Sequence of chain 1.A:
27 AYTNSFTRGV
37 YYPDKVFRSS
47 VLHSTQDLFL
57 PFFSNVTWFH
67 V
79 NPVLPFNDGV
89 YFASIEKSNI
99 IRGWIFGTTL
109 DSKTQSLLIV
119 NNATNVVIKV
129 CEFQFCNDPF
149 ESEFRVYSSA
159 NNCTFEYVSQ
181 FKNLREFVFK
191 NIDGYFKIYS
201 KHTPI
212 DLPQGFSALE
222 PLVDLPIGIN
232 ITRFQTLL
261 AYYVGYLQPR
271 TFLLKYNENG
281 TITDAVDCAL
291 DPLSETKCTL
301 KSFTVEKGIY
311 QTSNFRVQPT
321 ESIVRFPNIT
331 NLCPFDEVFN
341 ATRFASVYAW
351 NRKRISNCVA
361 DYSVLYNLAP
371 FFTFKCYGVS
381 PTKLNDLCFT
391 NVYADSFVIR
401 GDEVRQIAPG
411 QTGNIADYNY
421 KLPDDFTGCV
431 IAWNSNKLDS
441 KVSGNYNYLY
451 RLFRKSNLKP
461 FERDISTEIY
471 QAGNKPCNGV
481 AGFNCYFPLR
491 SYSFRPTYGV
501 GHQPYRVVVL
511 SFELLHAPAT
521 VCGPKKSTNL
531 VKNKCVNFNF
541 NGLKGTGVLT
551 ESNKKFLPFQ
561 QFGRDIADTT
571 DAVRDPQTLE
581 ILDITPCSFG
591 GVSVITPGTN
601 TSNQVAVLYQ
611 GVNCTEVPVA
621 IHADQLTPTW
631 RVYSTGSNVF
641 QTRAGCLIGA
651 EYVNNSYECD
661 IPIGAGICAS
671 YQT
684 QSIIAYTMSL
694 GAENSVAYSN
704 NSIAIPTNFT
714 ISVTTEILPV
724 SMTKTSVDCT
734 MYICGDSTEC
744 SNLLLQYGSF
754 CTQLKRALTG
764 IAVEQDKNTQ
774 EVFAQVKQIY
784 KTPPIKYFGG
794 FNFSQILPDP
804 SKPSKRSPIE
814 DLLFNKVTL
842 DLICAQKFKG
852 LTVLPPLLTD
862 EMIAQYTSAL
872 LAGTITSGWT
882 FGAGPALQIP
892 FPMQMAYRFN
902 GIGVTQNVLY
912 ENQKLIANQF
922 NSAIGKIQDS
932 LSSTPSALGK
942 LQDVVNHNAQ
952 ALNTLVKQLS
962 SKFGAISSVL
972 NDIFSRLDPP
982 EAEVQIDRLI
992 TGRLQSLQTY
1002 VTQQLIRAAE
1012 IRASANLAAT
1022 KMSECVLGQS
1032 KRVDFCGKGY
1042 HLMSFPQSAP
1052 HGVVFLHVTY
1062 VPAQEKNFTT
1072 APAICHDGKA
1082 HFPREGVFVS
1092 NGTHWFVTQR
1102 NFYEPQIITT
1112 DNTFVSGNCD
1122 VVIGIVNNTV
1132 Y

A protein and the small-molecule ligand that binds it are described below.
Small molecule (SMILES): CC(=O)N[C@@H]1[C@@H](O)[C@H](O)[C@@H](CO)O[C@H]1O

Binding-site contacts:
Ligand atom N2 contacts residue ASN703 of chain 1.A at 2.8 Å (h-bond).
Ligand atom C7 contacts residue ASN703 of chain 1.A at 4.1 Å.
Ligand atom O5 contacts residue ASN703 of chain 1.A at 2.4 Å (h-bond).
Ligand atom C7 contacts residue TYR790 of chain 1.D at 3.6 Å (hydrophobic).
Ligand atom C5 contacts residue ASN703 of chain 1.A at 3.7 Å.
Ligand atom O7 contacts residue TYR790 of chain 1.D at 3.5 Å.
Ligand atom C2 contacts residue TYR790 of chain 1.D at 3.8 Å (hydrophobic).
Ligand atom N2 contacts residue TYR790 of chain 1.D at 3.9 Å.
Ligand atom C8 contacts residue TYR790 of chain 1.D at 4.1 Å (hydrophobic).
Ligand atom C4 contacts residue ASN703 of chain 1.A at 4.2 Å.
Ligand atom C1 contacts residue ASN703 of chain 1.A at 1.4 Å.
Ligand atom O6 contacts residue ILE788 of chain 1.D at 3.8 Å.
Ligand atom C2 contacts residue ASN703 of chain 1.A at 2.4 Å.
Ligand atom C3 contacts residue ASN703 of chain 1.A at 3.8 Å.

Sequence of chain 1.D:
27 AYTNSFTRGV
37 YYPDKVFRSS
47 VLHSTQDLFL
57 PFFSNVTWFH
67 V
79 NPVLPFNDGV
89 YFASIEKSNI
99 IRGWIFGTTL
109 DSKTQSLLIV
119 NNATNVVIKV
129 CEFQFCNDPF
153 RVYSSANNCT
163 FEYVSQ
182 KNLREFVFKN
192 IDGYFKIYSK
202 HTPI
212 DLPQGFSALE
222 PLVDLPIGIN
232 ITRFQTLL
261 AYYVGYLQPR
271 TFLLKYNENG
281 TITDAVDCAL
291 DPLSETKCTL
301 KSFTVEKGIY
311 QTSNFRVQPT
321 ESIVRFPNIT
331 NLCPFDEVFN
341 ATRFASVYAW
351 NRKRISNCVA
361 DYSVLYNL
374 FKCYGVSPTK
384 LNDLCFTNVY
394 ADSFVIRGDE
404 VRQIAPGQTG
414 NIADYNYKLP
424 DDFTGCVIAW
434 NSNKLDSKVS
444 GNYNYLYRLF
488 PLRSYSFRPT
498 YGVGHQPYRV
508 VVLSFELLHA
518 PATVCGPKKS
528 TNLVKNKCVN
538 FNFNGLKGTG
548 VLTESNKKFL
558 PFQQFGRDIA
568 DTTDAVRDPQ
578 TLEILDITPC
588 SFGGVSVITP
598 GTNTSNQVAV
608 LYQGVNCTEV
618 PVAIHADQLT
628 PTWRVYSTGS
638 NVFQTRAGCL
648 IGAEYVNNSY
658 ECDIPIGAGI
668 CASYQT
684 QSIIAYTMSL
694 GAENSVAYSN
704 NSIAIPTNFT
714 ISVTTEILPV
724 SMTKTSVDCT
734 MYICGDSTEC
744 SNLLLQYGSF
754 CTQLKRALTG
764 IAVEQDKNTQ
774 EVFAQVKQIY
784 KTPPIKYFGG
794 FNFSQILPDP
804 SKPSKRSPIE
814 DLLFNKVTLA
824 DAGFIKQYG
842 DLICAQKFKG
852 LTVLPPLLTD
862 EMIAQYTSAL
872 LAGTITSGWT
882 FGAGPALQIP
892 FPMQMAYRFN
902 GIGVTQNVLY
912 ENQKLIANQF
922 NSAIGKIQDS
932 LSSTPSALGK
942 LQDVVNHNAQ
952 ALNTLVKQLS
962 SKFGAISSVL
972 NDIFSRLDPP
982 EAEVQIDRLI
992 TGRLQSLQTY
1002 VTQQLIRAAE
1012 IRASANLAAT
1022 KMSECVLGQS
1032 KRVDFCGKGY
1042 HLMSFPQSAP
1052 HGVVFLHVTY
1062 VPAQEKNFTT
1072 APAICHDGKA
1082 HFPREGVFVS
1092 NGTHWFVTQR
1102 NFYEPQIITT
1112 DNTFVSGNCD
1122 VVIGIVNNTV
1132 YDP